Sequence of chain 1.D:
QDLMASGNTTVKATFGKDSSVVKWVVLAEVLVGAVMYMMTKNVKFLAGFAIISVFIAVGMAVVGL

This protein binds this small molecule.
Small molecule (SMILES): CCOP(=O)(O)OC[C@H](O)CO

Sequence of chain 1.E:
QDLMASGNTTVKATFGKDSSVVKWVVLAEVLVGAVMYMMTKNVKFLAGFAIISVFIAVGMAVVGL

Sequence of chain 1.MB:
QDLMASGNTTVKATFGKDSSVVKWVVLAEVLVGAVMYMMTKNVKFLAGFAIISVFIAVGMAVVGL

Binding-site contacts:
Ligand atom O2 contacts residue LYS44 of chain 1.MB at 3.4 Å.
Ligand atom P1 contacts residue MET38 of chain 1.E at 3.4 Å.
Ligand atom O2 contacts residue MET38 of chain 1.E at 3.1 Å (h-bond).
Ligand atom C4 contacts residue VAL43 of chain 1.MB at 4.5 Å (hydrophobic).
Ligand atom P1 contacts residue LYS44 of chain 1.MB at 3.9 Å.
Ligand atom C2 contacts residue LEU31 of chain 1.D at 4.1 Å (hydrophobic).
Ligand atom O1 contacts residue LYS44 of chain 1.MB at 3.6 Å.
Ligand atom O4 contacts residue VAL43 of chain 1.MB at 3.0 Å (h-bond).
Ligand atom O6 contacts residue LYS44 of chain 1.MB at 4.4 Å.
Ligand atom C5 contacts residue VAL43 of chain 1.MB at 4.4 Å (hydrophobic).
Ligand atom O3 contacts residue MET38 of chain 1.E at 3.0 Å (h-bond).
Ligand atom C2 contacts residue VAL43 of chain 1.MB at 3.9 Å (hydrophobic).
Ligand atom C1 contacts residue LYS44 of chain 1.MB at 4.1 Å.
Ligand atom C3 contacts residue LYS44 of chain 1.MB at 4.4 Å.
Ligand atom O1 contacts residue VAL43 of chain 1.MB at 2.9 Å (h-bond).
Ligand atom C1 contacts residue LEU46 of chain 1.MB at 4.0 Å (hydrophobic).
Ligand atom O4 contacts residue LYS44 of chain 1.MB at 3.4 Å.
Ligand atom O2 contacts residue VAL43 of chain 1.MB at 4.1 Å.
Ligand atom C1 contacts residue LEU31 of chain 1.D at 4.4 Å (hydrophobic).
Ligand atom P1 contacts residue VAL43 of chain 1.MB at 3.6 Å.
Ligand atom O4 contacts residue MET38 of chain 1.E at 4.3 Å.
Ligand atom O3 contacts residue VAL32 of chain 1.D at 3.3 Å.
Ligand atom C2 contacts residue LYS44 of chain 1.MB at 3.6 Å.
Ligand atom C3 contacts residue VAL43 of chain 1.MB at 3.3 Å (hydrophobic).
Ligand atom C1 contacts residue VAL43 of chain 1.MB at 3.8 Å (hydrophobic).
Ligand atom O1 contacts residue VAL35 of chain 1.D at 4.5 Å.